This protein binds this small molecule.
Small molecule (SMILES): Cc1nn(C)c(C(=O)Nc2ccn3cc(-c4ccccc4)nc3n2)c1Cl

Binding-site contacts:
Ligand atom C1 contacts residue PHE283 of chain 1.A at 3.5 Å (hydrophobic).
Ligand atom C10 contacts residue ILE246 of chain 1.A at 3.8 Å (hydrophobic).
Ligand atom C11 contacts residue TYR247 of chain 1.A at 3.8 Å (hydrophobic).
Ligand atom N4 contacts residue GLN280 of chain 1.A at 3.3 Å (h-bond).
Ligand atom C2 contacts residue MET267 of chain 1.A at 3.6 Å (hydrophobic).
Ligand atom N6 contacts residue MET267 of chain 1.A at 3.3 Å.
Ligand atom C2 contacts residue TYR247 of chain 1.A at 3.2 Å (hydrophobic).
Ligand atom C22 contacts residue MET267 of chain 1.A at 3.6 Å (hydrophobic).
Ligand atom N3 contacts residue PHE283 of chain 1.A at 3.7 Å.
Ligand atom C22 contacts residue TYR247 of chain 1.A at 3.9 Å (hydrophobic).
Ligand atom C12 contacts residue PHE283 of chain 1.A at 3.7 Å (hydrophobic).
Ligand atom N14 contacts residue PHE283 of chain 1.A at 3.5 Å.
Ligand atom N9 contacts residue GLY279 of chain 1.A at 3.8 Å.
Ligand atom N5 contacts residue LEU229 of chain 1.A at 3.5 Å.
Ligand atom C25 contacts residue LYS272 of chain 1.A at 3.7 Å.
Ligand atom C23 contacts residue GLY279 of chain 1.A at 3.7 Å.
Ligand atom C11 contacts residue MET267 of chain 1.A at 3.2 Å (hydrophobic).
Ligand atom C21 contacts residue ILE246 of chain 1.A at 3.4 Å (hydrophobic).
Ligand atom N6 contacts residue TYR247 of chain 1.A at 2.5 Å (h-bond).
Ligand atom C18 contacts residue GLY279 of chain 1.A at 3.4 Å.
Ligand atom C25 contacts residue GLU275 of chain 1.A at 3.5 Å.
Ligand atom N9 contacts residue MET267 of chain 1.A at 3.5 Å (h-bond).
Ligand atom C21 contacts residue SER231 of chain 1.A at 3.1 Å.
Ligand atom C26 contacts residue GLU275 of chain 1.A at 3.3 Å.
Ligand atom C11 contacts residue GLY279 of chain 1.A at 3.3 Å.
Ligand atom O17 contacts residue PHE283 of chain 1.A at 3.3 Å.
Ligand atom C15 contacts residue MET267 of chain 1.A at 3.6 Å (hydrophobic).
Ligand atom CL19 contacts residue PHE283 of chain 1.A at 3.7 Å.
Ligand atom N6 contacts residue GLY279 of chain 1.A at 3.8 Å.
Ligand atom C24 contacts residue PRO266 of chain 1.A at 3.6 Å (hydrophobic).
Ligand atom C13 contacts residue MET267 of chain 1.A at 3.4 Å (hydrophobic).
Ligand atom C13 contacts residue GLY279 of chain 1.A at 3.8 Å.
Ligand atom C7 contacts residue PHE283 of chain 1.A at 3.5 Å (hydrophobic).
Ligand atom C18 contacts residue MET267 of chain 1.A at 3.6 Å (hydrophobic).
Ligand atom C15 contacts residue PHE283 of chain 1.A at 3.2 Å (hydrophobic).
Ligand atom N4 contacts residue TYR247 of chain 1.A at 3.3 Å (h-bond).
Ligand atom C8 contacts residue PHE283 of chain 1.A at 3.4 Å (hydrophobic).
Ligand atom CL19 contacts residue GLN280 of chain 1.A at 3.5 Å.
Ligand atom C25 contacts residue VAL276 of chain 1.A at 3.8 Å (hydrophobic).
Ligand atom C16 contacts residue MET267 of chain 1.A at 3.4 Å (hydrophobic).

Sequence of chain 1.A:
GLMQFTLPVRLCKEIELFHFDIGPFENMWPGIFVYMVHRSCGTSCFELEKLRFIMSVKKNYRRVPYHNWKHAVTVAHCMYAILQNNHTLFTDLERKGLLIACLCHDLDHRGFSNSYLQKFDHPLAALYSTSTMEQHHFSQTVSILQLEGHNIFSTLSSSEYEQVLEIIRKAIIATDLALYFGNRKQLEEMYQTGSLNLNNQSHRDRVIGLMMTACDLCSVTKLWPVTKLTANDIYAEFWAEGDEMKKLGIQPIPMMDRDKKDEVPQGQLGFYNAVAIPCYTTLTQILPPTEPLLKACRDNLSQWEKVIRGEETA